Binding-site contacts:
Ligand atom O contacts residue GLN143 of chain 1.A at 3.1 Å (h-bond).
Ligand atom O contacts residue THR69 of chain 1.A at 2.2 Å (h-bond).
Ligand atom C contacts residue GLN143 of chain 1.A at 3.8 Å.
Ligand atom CD1 contacts residue GLY177 of chain 1.A at 3.6 Å.
Ligand atom N contacts residue THR69 of chain 1.A at 3.9 Å.
Ligand atom OXT contacts residue GLY71 of chain 1.A at 3.8 Å.
Ligand atom CB contacts residue GLY230 of chain 1.A at 3.8 Å.
Ligand atom OXT contacts residue THR73 of chain 1.A at 2.9 Å (h-bond).
Ligand atom CD1 contacts residue GLY228 of chain 1.A at 3.5 Å.
Ligand atom CG2 contacts residue LLP42 of chain 1.A at 3.4 Å.
Ligand atom C contacts residue ASN72 of chain 1.A at 3.9 Å.
Ligand atom CG contacts residue GLY71 of chain 1.A at 3.7 Å.
Ligand atom CG contacts residue SER70 of chain 1.A at 3.5 Å.
Ligand atom NE1 contacts residue ALA231 of chain 1.A at 2.7 Å (h-bond).
Ligand atom OXT contacts residue LLP42 of chain 1.A at 3.9 Å.
Ligand atom CG contacts residue MET120 of chain 1.A at 3.9 Å (hydrophobic).
Ligand atom CB contacts residue MET120 of chain 1.A at 3.8 Å (hydrophobic).
Ligand atom OD1 contacts residue THR69 of chain 1.A at 3.3 Å.
Ligand atom CE2 contacts residue PHE233 of chain 1.A at 4.0 Å (hydrophobic).
Ligand atom ND2 contacts residue GLY71 of chain 1.A at 3.5 Å (h-bond).
Ligand atom C contacts residue THR69 of chain 1.A at 3.2 Å.
Ligand atom CG1 contacts residue GLY228 of chain 1.A at 3.6 Å.
Ligand atom CD1 contacts residue PHE144 of chain 1.A at 3.7 Å (hydrophobic).
Ligand atom CE3 contacts residue ILE124 of chain 1.A at 3.6 Å (hydrophobic).
Ligand atom NE1 contacts residue PHE233 of chain 1.A at 3.5 Å.
Ligand atom CG2 contacts residue GLN143 of chain 1.A at 3.5 Å.
Ligand atom C contacts residue THR73 of chain 1.A at 3.6 Å.
Ligand atom O contacts residue THR73 of chain 1.A at 3.4 Å.
Ligand atom ND2 contacts residue ALA231 of chain 1.A at 3.5 Å (h-bond).
Ligand atom OD1 contacts residue ALA68 of chain 1.A at 3.7 Å.
Ligand atom ND2 contacts residue MET96 of chain 1.A at 3.7 Å.
Ligand atom ND2 contacts residue SER70 of chain 1.A at 2.9 Å (h-bond).
Ligand atom CD1 contacts residue PHE233 of chain 1.A at 3.7 Å (hydrophobic).
Ligand atom O contacts residue ALA231 of chain 1.A at 3.7 Å.
Ligand atom OXT contacts residue ASN72 of chain 1.A at 3.1 Å (h-bond).
Ligand atom OD1 contacts residue MET120 of chain 1.A at 3.8 Å.
Ligand atom CD1 contacts residue ALA231 of chain 1.A at 3.0 Å (hydrophobic).
Ligand atom OD1 contacts residue SER70 of chain 1.A at 2.7 Å (h-bond).
Ligand atom OD1 contacts residue GLY71 of chain 1.A at 3.4 Å (h-bond).
Ligand atom OXT contacts residue THR69 of chain 1.A at 3.8 Å.

The small molecule below binds the protein below.
Small molecule (SMILES): CC[C@H](C)[C@H](NC(=O)[C@H](CC(N)=O)NC(=O)[C@H](CC1=CN=C2C=CC=CC12)NC(=O)[C@@H](N)CC(N)=O)C(=O)O

Sequence of chain 1.A:
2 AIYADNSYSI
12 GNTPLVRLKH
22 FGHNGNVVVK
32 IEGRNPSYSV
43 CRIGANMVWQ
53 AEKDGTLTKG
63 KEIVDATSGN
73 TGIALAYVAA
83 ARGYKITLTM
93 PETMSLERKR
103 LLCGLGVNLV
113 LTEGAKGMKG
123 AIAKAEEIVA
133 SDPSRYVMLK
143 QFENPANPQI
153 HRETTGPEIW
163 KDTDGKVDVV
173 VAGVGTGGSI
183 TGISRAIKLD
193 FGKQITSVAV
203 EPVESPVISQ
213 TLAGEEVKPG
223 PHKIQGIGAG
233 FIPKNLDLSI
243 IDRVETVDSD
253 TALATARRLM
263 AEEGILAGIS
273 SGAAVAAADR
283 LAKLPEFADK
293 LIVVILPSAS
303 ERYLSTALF